The small molecule below binds the protein below.
Small molecule (SMILES): COc1ccc(Cl)cc1CC(=O)Nc1cncc2ccccc12

Binding-site contacts:
Ligand atom N6 contacts residue CYS145 of chain 2.A at 3.2 Å (h-bond).
Ligand atom N12 contacts residue PHE140 of chain 2.A at 3.4 Å.
Ligand atom C7 contacts residue MET49 of chain 2.A at 3.8 Å (hydrophobic).
Ligand atom C11 contacts residue LEU141 of chain 2.A at 3.7 Å (hydrophobic).
Ligand atom C10 contacts residue GLU166 of chain 2.A at 3.8 Å.
Ligand atom C17 contacts residue LEU141 of chain 2.A at 3.5 Å (hydrophobic).
Ligand atom N12 contacts residue SER144 of chain 2.A at 3.7 Å.
Ligand atom C17 contacts residue ASN142 of chain 2.A at 3.7 Å.
Ligand atom C17 contacts residue PHE140 of chain 2.A at 3.6 Å (hydrophobic).
Ligand atom C3 contacts residue HIS164 of chain 2.A at 3.7 Å.
Ligand atom C17 contacts residue GLU166 of chain 2.A at 3.5 Å.
Ligand atom C13 contacts residue HIS163 of chain 2.A at 3.1 Å.
Ligand atom C16 contacts residue ASN142 of chain 2.A at 3.7 Å.
Ligand atom N12 contacts residue GLU166 of chain 2.A at 3.5 Å.
Ligand atom C14 contacts residue ASN142 of chain 2.A at 3.8 Å.
Ligand atom C4 contacts residue HIS41 of chain 2.A at 3.6 Å.
Ligand atom C5 contacts residue MET49 of chain 2.A at 3.7 Å (hydrophobic).
Ligand atom C3 contacts residue CYS145 of chain 2.A at 3.8 Å (hydrophobic).
Ligand atom C11 contacts residue GLU166 of chain 2.A at 3.5 Å.
Ligand atom C4 contacts residue MET49 of chain 2.A at 3.6 Å (hydrophobic).
Ligand atom C10 contacts residue LEU141 of chain 2.A at 3.5 Å (hydrophobic).
Ligand atom C11 contacts residue PHE140 of chain 2.A at 3.2 Å (hydrophobic).
Ligand atom C8 contacts residue CYS145 of chain 2.A at 3.8 Å (hydrophobic).
Ligand atom C1 contacts residue MET49 of chain 2.A at 3.7 Å (hydrophobic).
Ligand atom O18 contacts residue MET165 of chain 2.A at 3.4 Å.
Ligand atom C20 contacts residue MET49 of chain 2.A at 3.7 Å (hydrophobic).
Ligand atom C7 contacts residue MET165 of chain 2.A at 3.8 Å (hydrophobic).
Ligand atom C4 contacts residue HIS164 of chain 2.A at 3.3 Å.
Ligand atom C22 contacts residue GLN189 of chain 2.A at 3.4 Å.
Ligand atom C13 contacts residue GLU166 of chain 2.A at 3.7 Å.
Ligand atom C10 contacts residue PHE140 of chain 2.A at 3.8 Å (hydrophobic).
Ligand atom O18 contacts residue HIS164 of chain 2.A at 3.8 Å.
Ligand atom N12 contacts residue HIS163 of chain 2.A at 3.0 Å (h-bond).
Ligand atom C13 contacts residue CYS145 of chain 2.A at 3.8 Å (hydrophobic).
Ligand atom CL23 contacts residue HIS41 of chain 2.A at 3.7 Å.
Ligand atom C5 contacts residue MET165 of chain 2.A at 3.7 Å (hydrophobic).
Ligand atom C7 contacts residue ARG188 of chain 2.A at 3.8 Å.
Ligand atom C19 contacts residue MET49 of chain 2.A at 3.8 Å (hydrophobic).
Ligand atom O18 contacts residue GLU166 of chain 2.A at 2.9 Å (salt-bridge).
Ligand atom CL23 contacts residue ASP187 of chain 2.A at 3.1 Å.

Sequence of chain 2.A:
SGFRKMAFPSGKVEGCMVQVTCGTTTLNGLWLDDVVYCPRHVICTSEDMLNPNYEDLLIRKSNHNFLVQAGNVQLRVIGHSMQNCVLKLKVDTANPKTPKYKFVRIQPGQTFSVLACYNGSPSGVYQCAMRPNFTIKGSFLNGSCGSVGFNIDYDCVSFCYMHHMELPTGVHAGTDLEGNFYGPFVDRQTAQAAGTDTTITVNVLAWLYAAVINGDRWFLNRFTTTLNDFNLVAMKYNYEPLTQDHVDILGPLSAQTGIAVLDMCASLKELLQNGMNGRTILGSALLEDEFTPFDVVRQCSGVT

Sequence of chain 1.A:
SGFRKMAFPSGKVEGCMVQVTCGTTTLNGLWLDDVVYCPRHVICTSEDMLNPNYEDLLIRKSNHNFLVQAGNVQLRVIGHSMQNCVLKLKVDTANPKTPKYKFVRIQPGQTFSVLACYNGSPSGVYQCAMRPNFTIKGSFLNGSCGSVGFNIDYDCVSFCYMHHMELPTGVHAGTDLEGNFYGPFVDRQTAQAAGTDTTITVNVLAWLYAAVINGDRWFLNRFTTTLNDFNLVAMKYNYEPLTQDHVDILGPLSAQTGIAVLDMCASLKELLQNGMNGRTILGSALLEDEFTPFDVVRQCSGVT